A small-molecule ligand and the protein it binds are described below.
Small molecule (SMILES): CC(=O)N[C@H]1[C@H](O[C@H]2[C@H](O)[C@@H](NC(C)=O)CO[C@@H]2CO)O[C@H](CO)[C@@H](O)[C@@H]1O

Sequence of chain 1.A:
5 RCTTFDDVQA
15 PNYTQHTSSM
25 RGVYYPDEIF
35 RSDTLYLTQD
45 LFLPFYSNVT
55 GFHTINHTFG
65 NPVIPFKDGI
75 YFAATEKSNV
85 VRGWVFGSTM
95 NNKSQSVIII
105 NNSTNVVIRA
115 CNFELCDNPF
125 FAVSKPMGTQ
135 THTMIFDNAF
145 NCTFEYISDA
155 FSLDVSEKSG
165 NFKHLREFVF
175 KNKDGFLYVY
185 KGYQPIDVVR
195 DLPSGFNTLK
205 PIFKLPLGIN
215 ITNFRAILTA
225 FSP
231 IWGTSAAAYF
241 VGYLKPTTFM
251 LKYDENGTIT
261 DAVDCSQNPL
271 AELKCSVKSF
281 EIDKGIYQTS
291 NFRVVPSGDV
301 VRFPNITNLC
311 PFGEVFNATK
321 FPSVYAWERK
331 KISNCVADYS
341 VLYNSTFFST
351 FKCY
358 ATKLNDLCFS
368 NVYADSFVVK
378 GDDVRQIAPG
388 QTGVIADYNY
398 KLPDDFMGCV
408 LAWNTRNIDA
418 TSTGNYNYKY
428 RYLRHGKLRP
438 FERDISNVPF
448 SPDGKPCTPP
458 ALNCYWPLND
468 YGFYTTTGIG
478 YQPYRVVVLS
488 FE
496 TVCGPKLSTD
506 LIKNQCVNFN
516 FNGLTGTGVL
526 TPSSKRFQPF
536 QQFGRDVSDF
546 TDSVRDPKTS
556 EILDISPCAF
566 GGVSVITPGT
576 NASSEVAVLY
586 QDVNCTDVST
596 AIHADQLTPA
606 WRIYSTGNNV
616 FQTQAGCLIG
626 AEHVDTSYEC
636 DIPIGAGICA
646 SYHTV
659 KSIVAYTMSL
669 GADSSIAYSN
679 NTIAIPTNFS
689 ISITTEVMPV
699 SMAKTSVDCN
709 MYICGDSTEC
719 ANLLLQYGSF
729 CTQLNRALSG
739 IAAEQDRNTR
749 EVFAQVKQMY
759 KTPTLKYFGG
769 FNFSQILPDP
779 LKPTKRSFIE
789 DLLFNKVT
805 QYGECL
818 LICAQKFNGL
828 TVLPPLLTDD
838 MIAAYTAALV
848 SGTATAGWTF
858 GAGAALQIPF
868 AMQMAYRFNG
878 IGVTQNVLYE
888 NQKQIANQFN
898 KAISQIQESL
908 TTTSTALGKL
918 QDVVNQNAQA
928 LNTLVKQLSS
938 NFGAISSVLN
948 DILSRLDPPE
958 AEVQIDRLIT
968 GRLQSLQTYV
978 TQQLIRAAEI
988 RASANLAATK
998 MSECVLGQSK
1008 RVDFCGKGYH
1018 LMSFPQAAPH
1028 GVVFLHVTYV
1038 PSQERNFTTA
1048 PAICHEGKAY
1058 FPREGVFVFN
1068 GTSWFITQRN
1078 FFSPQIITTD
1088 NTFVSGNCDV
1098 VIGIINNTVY

Binding-site contacts:
Ligand atom C5 contacts residue THR591 of chain 1.A at 4.3 Å.
Ligand atom O6 contacts residue THR591 of chain 1.A at 3.4 Å.
Ligand atom C7 contacts residue ILE819 of chain 1.B at 4.3 Å (hydrophobic).
Ligand atom O5 contacts residue ASN589 of chain 1.A at 2.4 Å (h-bond).
Ligand atom C8 contacts residue ILE819 of chain 1.B at 3.7 Å (hydrophobic).
Ligand atom C5 contacts residue ASN589 of chain 1.A at 3.7 Å.
Ligand atom C6 contacts residue THR591 of chain 1.A at 4.0 Å.
Ligand atom C8 contacts residue CYS820 of chain 1.B at 3.3 Å (hydrophobic).
Ligand atom C1 contacts residue ASN589 of chain 1.A at 1.4 Å.
Ligand atom C3 contacts residue ILE819 of chain 1.B at 4.1 Å (hydrophobic).
Ligand atom O7 contacts residue ASN589 of chain 1.A at 3.8 Å.
Ligand atom O5 contacts residue THR591 of chain 1.A at 3.3 Å.
Ligand atom O3 contacts residue ILE819 of chain 1.B at 3.8 Å.
Ligand atom N2 contacts residue ASN589 of chain 1.A at 2.7 Å (h-bond).
Ligand atom C7 contacts residue ASN589 of chain 1.A at 3.5 Å.
Ligand atom C2 contacts residue ASN589 of chain 1.A at 2.4 Å.
Ligand atom C3 contacts residue ASN589 of chain 1.A at 3.7 Å.
Ligand atom C8 contacts residue ASN589 of chain 1.A at 4.4 Å.
Ligand atom N2 contacts residue ILE819 of chain 1.B at 3.8 Å.
Ligand atom C1 contacts residue THR591 of chain 1.A at 4.2 Å.
Ligand atom C4 contacts residue ASN589 of chain 1.A at 4.2 Å.

Sequence of chain 1.B:
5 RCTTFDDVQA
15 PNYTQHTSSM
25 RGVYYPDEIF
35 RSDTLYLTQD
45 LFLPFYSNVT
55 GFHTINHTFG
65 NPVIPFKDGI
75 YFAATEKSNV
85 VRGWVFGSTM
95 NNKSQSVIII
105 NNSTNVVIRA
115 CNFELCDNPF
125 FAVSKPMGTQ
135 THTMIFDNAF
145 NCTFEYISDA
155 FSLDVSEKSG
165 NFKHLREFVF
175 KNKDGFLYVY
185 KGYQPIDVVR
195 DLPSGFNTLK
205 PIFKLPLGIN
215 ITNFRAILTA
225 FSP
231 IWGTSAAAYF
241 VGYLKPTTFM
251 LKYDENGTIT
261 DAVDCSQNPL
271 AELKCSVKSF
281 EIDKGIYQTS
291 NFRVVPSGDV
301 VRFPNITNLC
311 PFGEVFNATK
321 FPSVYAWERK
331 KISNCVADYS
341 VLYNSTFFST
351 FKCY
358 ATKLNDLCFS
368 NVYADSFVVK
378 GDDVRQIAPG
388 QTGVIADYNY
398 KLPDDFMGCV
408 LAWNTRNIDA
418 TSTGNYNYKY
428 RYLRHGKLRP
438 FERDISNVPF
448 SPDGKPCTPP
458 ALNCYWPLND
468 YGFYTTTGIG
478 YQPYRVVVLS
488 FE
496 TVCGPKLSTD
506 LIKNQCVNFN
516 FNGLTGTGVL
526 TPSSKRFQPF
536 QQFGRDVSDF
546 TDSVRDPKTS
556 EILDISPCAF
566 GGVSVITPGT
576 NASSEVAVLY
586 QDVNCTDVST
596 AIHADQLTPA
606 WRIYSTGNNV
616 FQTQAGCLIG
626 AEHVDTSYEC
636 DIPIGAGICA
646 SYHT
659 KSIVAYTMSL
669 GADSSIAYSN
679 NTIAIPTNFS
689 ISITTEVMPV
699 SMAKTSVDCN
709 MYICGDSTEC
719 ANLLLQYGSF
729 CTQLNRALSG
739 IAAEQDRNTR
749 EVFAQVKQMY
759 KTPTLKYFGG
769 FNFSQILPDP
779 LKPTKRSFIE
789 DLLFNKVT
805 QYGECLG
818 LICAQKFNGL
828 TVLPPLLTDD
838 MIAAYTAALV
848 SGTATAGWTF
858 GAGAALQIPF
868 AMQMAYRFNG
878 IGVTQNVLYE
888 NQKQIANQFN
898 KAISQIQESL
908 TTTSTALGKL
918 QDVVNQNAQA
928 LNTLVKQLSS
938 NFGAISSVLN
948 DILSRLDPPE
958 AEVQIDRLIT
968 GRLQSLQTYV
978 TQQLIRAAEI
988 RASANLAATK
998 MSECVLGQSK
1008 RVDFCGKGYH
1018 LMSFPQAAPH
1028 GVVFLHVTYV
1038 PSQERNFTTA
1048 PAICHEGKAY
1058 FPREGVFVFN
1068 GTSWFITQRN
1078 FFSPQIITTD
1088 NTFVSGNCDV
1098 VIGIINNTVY